Sequence of chain 1.B:
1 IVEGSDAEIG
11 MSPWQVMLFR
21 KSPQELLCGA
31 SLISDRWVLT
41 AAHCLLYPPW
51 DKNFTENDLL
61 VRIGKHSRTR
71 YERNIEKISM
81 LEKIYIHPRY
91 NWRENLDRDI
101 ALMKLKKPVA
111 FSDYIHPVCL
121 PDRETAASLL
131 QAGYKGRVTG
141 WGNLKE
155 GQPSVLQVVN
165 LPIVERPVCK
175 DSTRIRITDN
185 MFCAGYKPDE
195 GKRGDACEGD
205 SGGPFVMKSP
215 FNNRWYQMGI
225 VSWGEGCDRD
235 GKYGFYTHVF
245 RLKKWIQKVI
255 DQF

Binding-site contacts:
Ligand atom C12 contacts residue TRP50 of chain 1.B at 3.8 Å (hydrophobic).
Ligand atom C13 contacts residue TRP50 of chain 1.B at 3.9 Å (hydrophobic).
Ligand atom C21 contacts residue GLU229 of chain 1.B at 3.8 Å.
Ligand atom CL16 contacts residue TYR47 of chain 1.B at 3.7 Å.
Ligand atom C8 contacts residue SER226 of chain 1.B at 3.7 Å.
Ligand atom C2 contacts residue GLY230 of chain 1.B at 3.8 Å.
Ligand atom C15 contacts residue GLY228 of chain 1.B at 3.5 Å.
Ligand atom O5 contacts residue TRP227 of chain 1.B at 3.3 Å.
Ligand atom N3 contacts residue ASP199 of chain 1.B at 2.9 Å (salt-bridge).
Ligand atom O5 contacts residue GLY228 of chain 1.B at 3.2 Å (h-bond).
Ligand atom C2 contacts residue GLY228 of chain 1.B at 3.7 Å.
Ligand atom C7 contacts residue CYS201 of chain 1.B at 3.6 Å (hydrophobic).
Ligand atom N1 contacts residue CYS231 of chain 1.B at 3.6 Å.
Ligand atom C10 contacts residue TRP227 of chain 1.B at 3.9 Å (hydrophobic).
Ligand atom C11 contacts residue HIS43 of chain 1.B at 3.7 Å.
Ligand atom N3 contacts residue ALA200 of chain 1.B at 3.6 Å.
Ligand atom N4 contacts residue GLY228 of chain 1.B at 3.4 Å (h-bond).
Ligand atom N1 contacts residue ASP199 of chain 1.B at 2.5 Å (salt-bridge).
Ligand atom C26 contacts residue ILE179 of chain 1.B at 3.7 Å (hydrophobic).
Ligand atom C22 contacts residue GLU229 of chain 1.B at 3.4 Å.
Ligand atom N3 contacts residue TRP227 of chain 1.B at 3.9 Å.
Ligand atom C6 contacts residue CYS201 of chain 1.B at 3.7 Å (hydrophobic).
Ligand atom C2 contacts residue ASP199 of chain 1.B at 3.5 Å.
Ligand atom O9 contacts residue TRP227 of chain 1.B at 3.7 Å.
Ligand atom N1 contacts residue ALA200 of chain 1.B at 3.3 Å (h-bond).
Ligand atom C27 contacts residue TRP227 of chain 1.B at 3.6 Å (hydrophobic).
Ligand atom CL16 contacts residue LEU96 of chain 1.B at 3.9 Å.
Ligand atom CL16 contacts residue TRP50 of chain 1.B at 3.9 Å.
Ligand atom C7 contacts residue SER205 of chain 1.B at 3.5 Å.
Ligand atom CL16 contacts residue HIS43 of chain 1.B at 3.4 Å.
Ligand atom N1 contacts residue GLY230 of chain 1.B at 2.9 Å (h-bond).
Ligand atom O18 contacts residue GLY228 of chain 1.B at 3.9 Å.
Ligand atom C24 contacts residue TYR47 of chain 1.B at 3.8 Å (hydrophobic).
Ligand atom C8 contacts residue SER205 of chain 1.B at 3.2 Å.
Ligand atom N4 contacts residue TRP227 of chain 1.B at 3.9 Å.
Ligand atom C2 contacts residue ALA200 of chain 1.B at 3.5 Å (hydrophobic).
Ligand atom N4 contacts residue GLY230 of chain 1.B at 3.9 Å.
Ligand atom C25 contacts residue GLU94 of chain 1.B at 3.7 Å.
Ligand atom N3 contacts residue GLY238 of chain 1.B at 3.8 Å.
Ligand atom O9 contacts residue GLY228 of chain 1.B at 3.8 Å.

A small-molecule ligand and the protein it binds are described below.
Small molecule (SMILES): C=CCN(C(=O)c1cc(Cl)cc(OCCCONC(=N)N)c1)C1CCCC1